Binding-site contacts:
Ligand atom C8 contacts residue ASN241 of chain 7.A at 3.0 Å.
Ligand atom O3 contacts residue PHE278 of chain 7.A at 3.9 Å.
Ligand atom C8 contacts residue VAL279 of chain 7.A at 3.5 Å (hydrophobic).
Ligand atom C3 contacts residue ASN241 of chain 7.A at 3.6 Å.
Ligand atom O6 contacts residue ASN245 of chain 7.A at 4.1 Å.
Ligand atom O3 contacts residue PRO281 of chain 7.A at 4.0 Å.
Ligand atom C6 contacts residue LYS248 of chain 7.A at 4.3 Å.
Ligand atom C6 contacts residue PRO281 of chain 7.A at 4.0 Å (hydrophobic).
Ligand atom O5 contacts residue ASN245 of chain 7.A at 4.0 Å.
Ligand atom C4 contacts residue ASN241 of chain 7.A at 4.2 Å.
Ligand atom N2 contacts residue ASN241 of chain 7.A at 2.7 Å (h-bond).
Ligand atom C2 contacts residue ASN241 of chain 7.A at 2.3 Å.
Ligand atom C8 contacts residue VAL280 of chain 7.A at 4.2 Å (hydrophobic).
Ligand atom C1 contacts residue ASN241 of chain 7.A at 1.4 Å.
Ligand atom O7 contacts residue PRO281 of chain 7.A at 4.3 Å.
Ligand atom O7 contacts residue ASN241 of chain 7.A at 4.0 Å.
Ligand atom C5 contacts residue ASN245 of chain 7.A at 3.6 Å.
Ligand atom C5 contacts residue PHE278 of chain 7.A at 4.3 Å (hydrophobic).
Ligand atom C5 contacts residue PRO281 of chain 7.A at 4.1 Å (hydrophobic).
Ligand atom C8 contacts residue ARG242 of chain 7.A at 4.4 Å.
Ligand atom C6 contacts residue ASN245 of chain 7.A at 3.4 Å.
Ligand atom O2 contacts residue PRO281 of chain 7.A at 4.2 Å.
Ligand atom C3 contacts residue PHE278 of chain 7.A at 3.6 Å (hydrophobic).
Ligand atom C6 contacts residue ASN245 of chain 7.A at 4.0 Å.
Ligand atom O4 contacts residue PHE278 of chain 7.A at 4.0 Å.
Ligand atom C8 contacts residue PRO281 of chain 7.A at 3.8 Å (hydrophobic).
Ligand atom C5 contacts residue ASN245 of chain 7.A at 4.2 Å.
Ligand atom N2 contacts residue PRO281 of chain 7.A at 4.3 Å.
Ligand atom C1 contacts residue ASN245 of chain 7.A at 4.4 Å.
Ligand atom C1 contacts residue ASN245 of chain 7.A at 3.8 Å.
Ligand atom C6 contacts residue LEU249 of chain 7.A at 3.9 Å (hydrophobic).
Ligand atom C7 contacts residue ASN241 of chain 7.A at 3.0 Å.
Ligand atom O5 contacts residue PRO281 of chain 7.A at 4.2 Å.
Ligand atom O5 contacts residue ASN245 of chain 7.A at 3.8 Å.
Ligand atom C7 contacts residue PRO281 of chain 7.A at 3.9 Å (hydrophobic).
Ligand atom C5 contacts residue ASN241 of chain 7.A at 3.7 Å.
Ligand atom O5 contacts residue ASN241 of chain 7.A at 2.4 Å (h-bond).
Ligand atom O4 contacts residue LEU249 of chain 7.A at 3.9 Å.
Ligand atom C8 contacts residue ASN245 of chain 7.A at 4.0 Å.
Ligand atom C4 contacts residue PHE278 of chain 7.A at 3.3 Å (hydrophobic).

A small-molecule ligand and the protein it binds are described below.
Small molecule (SMILES): CC(=O)N[C@H]1[C@H](O[C@H]2[C@H](O)[C@@H](NC(C)=O)CO[C@@H]2CO[C@H]2O[C@@H](C)[C@@H](O)[C@@H](O)[C@@H]2O)O[C@H](CO)[C@@H](O)[C@@H]1O

Sequence of chain 7.A:
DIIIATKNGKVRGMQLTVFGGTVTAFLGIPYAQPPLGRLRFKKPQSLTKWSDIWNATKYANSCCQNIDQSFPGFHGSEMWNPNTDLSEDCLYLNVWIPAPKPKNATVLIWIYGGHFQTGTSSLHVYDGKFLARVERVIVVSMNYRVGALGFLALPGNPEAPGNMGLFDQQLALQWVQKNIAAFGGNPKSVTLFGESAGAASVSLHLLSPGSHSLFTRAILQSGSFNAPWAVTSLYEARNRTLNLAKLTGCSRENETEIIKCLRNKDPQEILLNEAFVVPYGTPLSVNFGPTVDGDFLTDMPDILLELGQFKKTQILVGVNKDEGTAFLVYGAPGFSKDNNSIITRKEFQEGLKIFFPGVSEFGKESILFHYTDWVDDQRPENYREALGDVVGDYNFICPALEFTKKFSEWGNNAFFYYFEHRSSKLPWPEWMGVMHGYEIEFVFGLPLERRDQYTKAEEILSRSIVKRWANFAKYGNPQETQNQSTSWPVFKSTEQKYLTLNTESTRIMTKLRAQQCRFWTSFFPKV